A small-molecule ligand and the protein it binds are described below.
Small molecule (SMILES): CC(=O)N[C@@H]1[C@@H](O)[C@H](O)[C@@H](CO)O[C@H]1O

Sequence of chain 1.B:
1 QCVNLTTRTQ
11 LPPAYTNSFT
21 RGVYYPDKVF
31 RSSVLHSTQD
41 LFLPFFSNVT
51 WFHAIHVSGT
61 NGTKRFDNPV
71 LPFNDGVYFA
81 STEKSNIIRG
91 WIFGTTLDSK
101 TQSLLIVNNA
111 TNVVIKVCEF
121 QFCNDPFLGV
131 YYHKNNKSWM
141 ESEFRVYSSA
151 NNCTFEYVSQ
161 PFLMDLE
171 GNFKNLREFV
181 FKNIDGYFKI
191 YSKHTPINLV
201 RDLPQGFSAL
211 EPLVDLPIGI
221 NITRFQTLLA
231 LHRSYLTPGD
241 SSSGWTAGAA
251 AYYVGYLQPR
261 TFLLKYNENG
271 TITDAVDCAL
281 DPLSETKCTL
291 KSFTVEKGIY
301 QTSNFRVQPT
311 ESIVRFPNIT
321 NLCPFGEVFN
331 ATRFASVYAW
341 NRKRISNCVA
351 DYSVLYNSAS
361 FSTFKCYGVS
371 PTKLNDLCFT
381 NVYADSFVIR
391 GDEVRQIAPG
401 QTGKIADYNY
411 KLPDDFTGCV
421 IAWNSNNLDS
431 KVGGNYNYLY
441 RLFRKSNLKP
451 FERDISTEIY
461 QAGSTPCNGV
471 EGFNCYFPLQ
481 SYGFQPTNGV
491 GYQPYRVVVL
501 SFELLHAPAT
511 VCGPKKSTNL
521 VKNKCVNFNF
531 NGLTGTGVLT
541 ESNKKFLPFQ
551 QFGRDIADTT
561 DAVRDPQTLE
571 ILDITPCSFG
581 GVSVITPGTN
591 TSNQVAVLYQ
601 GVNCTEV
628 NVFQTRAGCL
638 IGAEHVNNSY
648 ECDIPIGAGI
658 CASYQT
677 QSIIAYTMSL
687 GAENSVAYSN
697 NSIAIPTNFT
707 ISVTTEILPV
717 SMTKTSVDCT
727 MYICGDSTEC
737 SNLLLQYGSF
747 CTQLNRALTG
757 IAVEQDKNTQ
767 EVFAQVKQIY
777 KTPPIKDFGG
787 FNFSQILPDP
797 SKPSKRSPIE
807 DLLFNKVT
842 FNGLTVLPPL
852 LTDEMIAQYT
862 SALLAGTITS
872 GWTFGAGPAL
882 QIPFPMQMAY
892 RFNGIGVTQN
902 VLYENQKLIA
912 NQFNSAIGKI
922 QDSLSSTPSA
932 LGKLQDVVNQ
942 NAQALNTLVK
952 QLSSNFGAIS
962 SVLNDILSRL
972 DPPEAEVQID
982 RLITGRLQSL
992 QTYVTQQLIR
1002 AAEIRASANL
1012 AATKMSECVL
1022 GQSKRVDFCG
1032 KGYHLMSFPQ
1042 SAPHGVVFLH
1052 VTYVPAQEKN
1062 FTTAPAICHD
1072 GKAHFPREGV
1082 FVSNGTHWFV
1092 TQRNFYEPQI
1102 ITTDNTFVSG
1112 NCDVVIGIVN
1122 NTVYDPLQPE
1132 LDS

Binding-site contacts:
Ligand atom O5 contacts residue ASN1061 of chain 1.B at 2.4 Å (h-bond).
Ligand atom C1 contacts residue ASN1061 of chain 1.B at 1.4 Å.
Ligand atom C8 contacts residue GLU1059 of chain 1.B at 3.1 Å.
Ligand atom C8 contacts residue LYS1060 of chain 1.B at 3.8 Å.
Ligand atom C6 contacts residue ALA693 of chain 1.B at 4.0 Å (hydrophobic).
Ligand atom C2 contacts residue ASN1061 of chain 1.B at 2.4 Å.
Ligand atom O6 contacts residue ALA693 of chain 1.B at 4.1 Å.
Ligand atom C4 contacts residue ALA693 of chain 1.B at 4.4 Å (hydrophobic).
Ligand atom C7 contacts residue ASN1061 of chain 1.B at 3.5 Å.
Ligand atom C3 contacts residue ASN1061 of chain 1.B at 3.7 Å.
Ligand atom O4 contacts residue ALA693 of chain 1.B at 3.8 Å.
Ligand atom C5 contacts residue ALA693 of chain 1.B at 3.8 Å (hydrophobic).
Ligand atom N2 contacts residue ASN1061 of chain 1.B at 2.8 Å (h-bond).
Ligand atom C5 contacts residue ASN1061 of chain 1.B at 3.7 Å.
Ligand atom O7 contacts residue ASN1061 of chain 1.B at 3.7 Å.
Ligand atom C8 contacts residue ASN1061 of chain 1.B at 4.1 Å.
Ligand atom C4 contacts residue ASN1061 of chain 1.B at 4.2 Å.